Sequence of chain 1.B:
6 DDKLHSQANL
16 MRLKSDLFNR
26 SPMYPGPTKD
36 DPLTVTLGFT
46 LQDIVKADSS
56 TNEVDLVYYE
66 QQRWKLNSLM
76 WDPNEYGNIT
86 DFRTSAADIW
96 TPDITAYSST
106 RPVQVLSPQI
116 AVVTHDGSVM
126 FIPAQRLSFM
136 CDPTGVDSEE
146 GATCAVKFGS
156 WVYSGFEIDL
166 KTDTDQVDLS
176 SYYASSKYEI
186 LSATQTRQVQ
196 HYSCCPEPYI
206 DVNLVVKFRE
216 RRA

Binding-site contacts:
Ligand atom C8 contacts residue TYR64 of chain 1.A at 3.8 Å (hydrophobic).
Ligand atom C2 contacts residue SER176 of chain 1.A at 3.4 Å.
Ligand atom C43 contacts residue TYR204 of chain 1.B at 3.8 Å (hydrophobic).
Ligand atom C30 contacts residue SER155 of chain 1.B at 3.2 Å.
Ligand atom C10 contacts residue TRP156 of chain 1.B at 3.6 Å (hydrophobic).
Ligand atom C3 contacts residue TYR64 of chain 1.A at 3.4 Å (hydrophobic).
Ligand atom C53 contacts residue ARG88 of chain 1.A at 3.5 Å.
Ligand atom C9 contacts residue TYR64 of chain 1.A at 3.8 Å (hydrophobic).
Ligand atom C55 contacts residue TYR204 of chain 1.B at 3.9 Å (hydrophobic).
Ligand atom C33 contacts residue TRP156 of chain 1.B at 3.6 Å (hydrophobic).
Ligand atom N31 contacts residue TRP156 of chain 1.B at 3.0 Å (h-bond).
Ligand atom C80 contacts residue CYS200 of chain 1.B at 3.7 Å (hydrophobic).
Ligand atom C55 contacts residue CYS200 of chain 1.B at 3.6 Å (hydrophobic).
Ligand atom C6 contacts residue TRP156 of chain 1.B at 3.6 Å (hydrophobic).
Ligand atom C14 contacts residue SER176 of chain 1.A at 3.7 Å.
Ligand atom C80 contacts residue TYR204 of chain 1.B at 3.2 Å (hydrophobic).
Ligand atom O6 contacts residue LYS152 of chain 1.B at 3.3 Å.
Ligand atom C9 contacts residue TYR102 of chain 1.B at 3.6 Å (hydrophobic).
Ligand atom C37 contacts residue ILE127 of chain 1.A at 3.8 Å (hydrophobic).
Ligand atom C35 contacts residue ILE127 of chain 1.A at 3.8 Å (hydrophobic).
Ligand atom O52 contacts residue TYR204 of chain 1.B at 2.5 Å (h-bond).
Ligand atom C50 contacts residue VAL157 of chain 1.B at 3.6 Å (hydrophobic).
Ligand atom C23 contacts residue TYR204 of chain 1.B at 3.6 Å (hydrophobic).
Ligand atom C49 contacts residue VAL157 of chain 1.B at 3.8 Å (hydrophobic).
Ligand atom C30 contacts residue TYR102 of chain 1.B at 3.5 Å (hydrophobic).
Ligand atom C36 contacts residue ILE127 of chain 1.A at 3.6 Å (hydrophobic).
Ligand atom C35 contacts residue TRP156 of chain 1.B at 3.8 Å (hydrophobic).
Ligand atom O44 contacts residue TYR204 of chain 1.B at 3.1 Å (h-bond).
Ligand atom C34 contacts residue TRP156 of chain 1.B at 3.5 Å (hydrophobic).
Ligand atom C22 contacts residue TYR197 of chain 1.B at 3.6 Å (hydrophobic).
Ligand atom C38 contacts residue TRP156 of chain 1.B at 3.7 Å (hydrophobic).
Ligand atom C13 contacts residue TYR64 of chain 1.A at 3.6 Å (hydrophobic).
Ligand atom C6 contacts residue TYR204 of chain 1.B at 3.5 Å (hydrophobic).
Ligand atom C22 contacts residue TYR204 of chain 1.B at 3.8 Å (hydrophobic).
Ligand atom C7 contacts residue GLN47 of chain 1.A at 3.7 Å.
Ligand atom C14 contacts residue TYR64 of chain 1.A at 3.8 Å (hydrophobic).
Ligand atom C3 contacts residue SER176 of chain 1.A at 3.4 Å.
Ligand atom C51 contacts residue TYR204 of chain 1.B at 3.6 Å (hydrophobic).
Ligand atom C7 contacts residue TYR102 of chain 1.B at 3.6 Å (hydrophobic).
Ligand atom C30 contacts residue TRP156 of chain 1.B at 3.2 Å (hydrophobic).

The small molecule below binds the protein below.
Small molecule (SMILES): C=C1CCCC2=NC[C@H](C)[C@@H](C)C[C@@]23CCC([C@@H]2C[C@H](C)C(=O)O2)=C(C)[C@@H]3/C=C(\C)[C@@H](O)C[C@@H]2CC[C@@]3(CC[C@@]4(O[C@@H](CC[C@@]4(C)O)C1)O3)O2

Sequence of chain 1.A:
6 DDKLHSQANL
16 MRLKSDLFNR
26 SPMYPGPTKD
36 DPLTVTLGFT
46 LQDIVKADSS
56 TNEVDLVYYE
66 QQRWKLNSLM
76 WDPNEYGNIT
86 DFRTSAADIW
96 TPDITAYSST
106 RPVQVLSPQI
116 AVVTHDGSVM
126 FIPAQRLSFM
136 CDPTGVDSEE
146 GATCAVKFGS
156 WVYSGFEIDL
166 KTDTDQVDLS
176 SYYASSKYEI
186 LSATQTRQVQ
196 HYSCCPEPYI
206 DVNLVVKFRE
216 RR